Sequence of chain 2.B:
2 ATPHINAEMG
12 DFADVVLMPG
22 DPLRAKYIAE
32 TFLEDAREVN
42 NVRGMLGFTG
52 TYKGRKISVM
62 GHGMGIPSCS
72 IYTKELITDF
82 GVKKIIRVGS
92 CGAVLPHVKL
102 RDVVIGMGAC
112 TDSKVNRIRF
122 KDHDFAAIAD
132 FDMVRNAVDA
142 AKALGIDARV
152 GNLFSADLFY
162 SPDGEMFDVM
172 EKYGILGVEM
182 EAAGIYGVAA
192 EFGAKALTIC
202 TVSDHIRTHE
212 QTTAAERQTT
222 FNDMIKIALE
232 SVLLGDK

The small molecule below binds the protein below.
Small molecule (SMILES): Cc1ncnc2c1ncn2[C@H]1C[C@H](O)[C@@H](CO)O1

Sequence of chain 1.C:
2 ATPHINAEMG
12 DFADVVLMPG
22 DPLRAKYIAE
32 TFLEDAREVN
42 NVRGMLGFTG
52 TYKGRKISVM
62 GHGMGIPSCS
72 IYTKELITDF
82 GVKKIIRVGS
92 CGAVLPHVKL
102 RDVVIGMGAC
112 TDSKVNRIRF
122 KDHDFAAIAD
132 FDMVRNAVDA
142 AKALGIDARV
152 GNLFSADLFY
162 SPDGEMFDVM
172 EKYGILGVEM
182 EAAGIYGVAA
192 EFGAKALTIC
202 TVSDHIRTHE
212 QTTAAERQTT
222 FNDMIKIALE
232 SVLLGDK

Binding-site contacts:
Ligand atom C5 contacts residue PHE160 of chain 1.C at 3.6 Å (hydrophobic).
Ligand atom C8 contacts residue GLY93 of chain 1.C at 3.7 Å.
Ligand atom O5' contacts residue PHE160 of chain 1.C at 3.8 Å.
Ligand atom C4 contacts residue VAL179 of chain 1.C at 3.4 Å (hydrophobic).
Ligand atom C6' contacts residue ILE207 of chain 1.C at 3.6 Å (hydrophobic).
Ligand atom N1 contacts residue PHE160 of chain 1.C at 3.8 Å.
Ligand atom C4' contacts residue SER91 of chain 1.C at 3.8 Å.
Ligand atom O5' contacts residue MET65 of chain 1.C at 3.9 Å.
Ligand atom N9 contacts residue PHE160 of chain 1.C at 3.7 Å.
Ligand atom N7 contacts residue ASP205 of chain 1.C at 3.9 Å.
Ligand atom O3' contacts residue ARG88 of chain 1.C at 3.4 Å (salt-bridge).
Ligand atom N3 contacts residue PHE160 of chain 1.C at 3.8 Å.
Ligand atom C1' contacts residue VAL179 of chain 1.C at 3.8 Å (hydrophobic).
Ligand atom N3 contacts residue GLU180 of chain 1.C at 3.9 Å.
Ligand atom C8 contacts residue PHE160 of chain 1.C at 3.7 Å (hydrophobic).
Ligand atom C2' contacts residue GLU180 of chain 1.C at 3.3 Å.
Ligand atom C2' contacts residue VAL179 of chain 1.C at 3.8 Å (hydrophobic).
Ligand atom C4 contacts residue PHE160 of chain 1.C at 3.6 Å (hydrophobic).
Ligand atom N3 contacts residue MET181 of chain 1.C at 3.7 Å.
Ligand atom N7 contacts residue GLY93 of chain 1.C at 4.0 Å.
Ligand atom C5' contacts residue HIS5 of chain 2.B at 3.8 Å.
Ligand atom C4' contacts residue PO41 of chain 1.H at 4.0 Å.
Ligand atom C2' contacts residue MET181 of chain 1.C at 4.0 Å (hydrophobic).
Ligand atom O3' contacts residue PO41 of chain 1.H at 2.4 Å (h-bond).
Ligand atom O5' contacts residue HIS5 of chain 2.B at 2.6 Å (h-bond).
Ligand atom N7 contacts residue PHE160 of chain 1.C at 3.6 Å.
Ligand atom C1' contacts residue CYS92 of chain 1.C at 3.9 Å (hydrophobic).
Ligand atom N9 contacts residue VAL179 of chain 1.C at 3.5 Å (h-bond).
Ligand atom O4' contacts residue SER91 of chain 1.C at 3.5 Å (h-bond).
Ligand atom N1 contacts residue VAL179 of chain 1.C at 3.6 Å.
Ligand atom C5' contacts residue PHE160 of chain 1.C at 4.0 Å (hydrophobic).
Ligand atom O5' contacts residue ARG44 of chain 2.B at 3.8 Å.
Ligand atom C8 contacts residue ASP205 of chain 1.C at 3.5 Å.
Ligand atom O3' contacts residue SER91 of chain 1.C at 3.8 Å.
Ligand atom N3 contacts residue VAL179 of chain 1.C at 3.5 Å (h-bond).
Ligand atom C3' contacts residue PO41 of chain 1.H at 3.5 Å.
Ligand atom C2' contacts residue SER91 of chain 1.C at 3.5 Å.
Ligand atom C2 contacts residue VAL179 of chain 1.C at 3.5 Å (hydrophobic).
Ligand atom C1' contacts residue SER91 of chain 1.C at 3.8 Å.
Ligand atom O3' contacts residue GLU182 of chain 1.C at 3.4 Å (salt-bridge).